The small molecule below binds the protein below.
Small molecule (SMILES): CC(=O)N[C@H]1[C@H](O[C@H]2[C@H](O)[C@@H](NC(C)=O)CO[C@@H]2CO)O[C@H](CO)[C@@H](O)[C@@H]1O

Binding-site contacts:
Ligand atom C3 contacts residue ASN48 of chain 1.I at 3.8 Å.
Ligand atom C1 contacts residue ASN48 of chain 1.I at 1.4 Å.
Ligand atom C8 contacts residue ASP51 of chain 1.I at 3.3 Å.
Ligand atom C4 contacts residue ASN48 of chain 1.I at 4.2 Å.
Ligand atom C6 contacts residue SER50 of chain 1.I at 3.3 Å.
Ligand atom C2 contacts residue ASN48 of chain 1.I at 2.5 Å.
Ligand atom C5 contacts residue ASN48 of chain 1.I at 3.7 Å.
Ligand atom O5 contacts residue ASN48 of chain 1.I at 2.4 Å (h-bond).
Ligand atom O7 contacts residue ASP51 of chain 1.I at 3.8 Å.
Ligand atom N2 contacts residue ASN48 of chain 1.I at 2.9 Å (h-bond).
Ligand atom C7 contacts residue ASP51 of chain 1.I at 3.6 Å.
Ligand atom N2 contacts residue ASP51 of chain 1.I at 4.1 Å.
Ligand atom O6 contacts residue SER50 of chain 1.I at 3.7 Å.
Ligand atom C7 contacts residue ASN48 of chain 1.I at 4.0 Å.
Ligand atom O7 contacts residue SER50 of chain 1.I at 4.4 Å.

Sequence of chain 1.I:
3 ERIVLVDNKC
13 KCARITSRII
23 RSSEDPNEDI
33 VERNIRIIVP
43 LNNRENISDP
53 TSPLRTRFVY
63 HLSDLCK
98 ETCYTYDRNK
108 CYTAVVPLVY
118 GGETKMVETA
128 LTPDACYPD